The protein below binds the small molecule below.
Small molecule (SMILES): O=c1ccn([C@@H]2O[C@H](CO[P](=O)(O)O[C@H]3[C@@H](O)[C@H](n4ccc(=O)[nH]c4=O)O[C@@H]3COP(=O)(O)O)[C@@H](O)[C@H]2O)c(=O)[nH]1

Binding-site contacts:
Ligand atom O2 contacts residue LEU93 of chain 1.C at 1.9 Å (h-bond).
Ligand atom N3 contacts residue LEU93 of chain 1.C at 1.6 Å (h-bond).
Ligand atom O4' contacts residue TRP95 of chain 1.C at 2.8 Å (h-bond).
Ligand atom N3 contacts residue VAL94 of chain 1.C at 2.3 Å.
Ligand atom N1 contacts residue VAL94 of chain 1.C at 1.9 Å.
Ligand atom C6 contacts residue GLY112 of chain 1.C at 2.2 Å.
Ligand atom C2 contacts residue GLY113 of chain 1.C at 2.8 Å.
Ligand atom C4 contacts residue LEU93 of chain 1.C at 2.9 Å (hydrophobic).
Ligand atom O4 contacts residue LEU114 of chain 1.C at 2.8 Å (h-bond).
Ligand atom O4 contacts residue GLU131 of chain 1.C at 2.6 Å (salt-bridge).
Ligand atom OP1 contacts residue ASN136 of chain 1.C at 2.4 Å (h-bond).
Ligand atom O4' contacts residue VAL94 of chain 1.C at 2.7 Å.
Ligand atom C4 contacts residue VAL94 of chain 1.C at 2.8 Å (hydrophobic).
Ligand atom C6 contacts residue VAL94 of chain 1.C at 1.8 Å (hydrophobic).
Ligand atom N1 contacts residue GLY112 of chain 1.C at 2.9 Å (h-bond).
Ligand atom C5 contacts residue GLY112 of chain 1.C at 2.6 Å.
Ligand atom O4 contacts residue VAL107 of chain 1.C at 1.8 Å.
Ligand atom C1' contacts residue TRP95 of chain 1.C at 2.4 Å (hydrophobic).
Ligand atom C4 contacts residue VAL107 of chain 1.C at 2.6 Å (hydrophobic).
Ligand atom C6 contacts residue TYR111 of chain 1.C at 3.1 Å (hydrophobic).
Ligand atom O3' contacts residue GLU131 of chain 1.C at 2.8 Å (salt-bridge).
Ligand atom O2 contacts residue VAL94 of chain 1.C at 1.5 Å.
Ligand atom N3 contacts residue GLY113 of chain 1.C at 2.1 Å.
Ligand atom C1' contacts residue VAL94 of chain 1.C at 2.6 Å (hydrophobic).
Ligand atom C5 contacts residue VAL94 of chain 1.C at 2.5 Å (hydrophobic).
Ligand atom C2 contacts residue VAL94 of chain 1.C at 1.7 Å (hydrophobic).
Ligand atom C6 contacts residue GLY113 of chain 1.C at 1.8 Å.
Ligand atom C4 contacts residue GLY113 of chain 1.C at 1.2 Å.
Ligand atom N3 contacts residue LEU114 of chain 1.C at 2.9 Å (h-bond).
Ligand atom C2 contacts residue LEU93 of chain 1.C at 2.0 Å (hydrophobic).
Ligand atom N1 contacts residue GLY113 of chain 1.C at 2.8 Å.
Ligand atom OP2 contacts residue ASN133 of chain 1.C at 2.5 Å.
Ligand atom C5 contacts residue THR110 of chain 1.C at 2.9 Å.
Ligand atom O4 contacts residue GLY113 of chain 1.C at 2.0 Å.
Ligand atom O5' contacts residue ASN133 of chain 1.C at 2.9 Å (h-bond).
Ligand atom O2' contacts residue TRP95 of chain 1.C at 2.5 Å.
Ligand atom C5 contacts residue GLY113 of chain 1.C at 1.2 Å.
Ligand atom C4' contacts residue TRP95 of chain 1.C at 3.0 Å (hydrophobic).
Ligand atom N3 contacts residue VAL107 of chain 1.C at 2.9 Å.
Ligand atom C4 contacts residue LEU114 of chain 1.C at 2.8 Å (hydrophobic).

Sequence of chain 2.C:
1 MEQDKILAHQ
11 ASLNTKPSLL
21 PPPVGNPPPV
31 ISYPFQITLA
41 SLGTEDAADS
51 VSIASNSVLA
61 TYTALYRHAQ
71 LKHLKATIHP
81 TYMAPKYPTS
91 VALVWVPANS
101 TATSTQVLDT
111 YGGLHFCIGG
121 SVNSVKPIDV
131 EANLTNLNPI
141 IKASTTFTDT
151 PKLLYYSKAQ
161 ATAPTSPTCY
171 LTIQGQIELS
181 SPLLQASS

Sequence of chain 1.D:
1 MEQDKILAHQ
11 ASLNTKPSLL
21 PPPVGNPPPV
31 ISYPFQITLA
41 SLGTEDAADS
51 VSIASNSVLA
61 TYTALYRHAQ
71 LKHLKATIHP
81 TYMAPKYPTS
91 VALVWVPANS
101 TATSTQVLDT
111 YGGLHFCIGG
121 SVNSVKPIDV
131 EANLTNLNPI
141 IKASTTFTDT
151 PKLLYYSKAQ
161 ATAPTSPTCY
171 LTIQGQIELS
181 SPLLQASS

Sequence of chain 1.C:
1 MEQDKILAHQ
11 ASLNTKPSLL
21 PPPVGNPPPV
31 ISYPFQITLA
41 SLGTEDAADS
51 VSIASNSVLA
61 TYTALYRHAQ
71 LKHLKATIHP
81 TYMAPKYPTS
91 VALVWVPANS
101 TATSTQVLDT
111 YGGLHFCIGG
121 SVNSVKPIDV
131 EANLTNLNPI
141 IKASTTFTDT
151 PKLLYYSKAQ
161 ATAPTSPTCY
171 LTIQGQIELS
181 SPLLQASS